Sequence of chain 3.B:
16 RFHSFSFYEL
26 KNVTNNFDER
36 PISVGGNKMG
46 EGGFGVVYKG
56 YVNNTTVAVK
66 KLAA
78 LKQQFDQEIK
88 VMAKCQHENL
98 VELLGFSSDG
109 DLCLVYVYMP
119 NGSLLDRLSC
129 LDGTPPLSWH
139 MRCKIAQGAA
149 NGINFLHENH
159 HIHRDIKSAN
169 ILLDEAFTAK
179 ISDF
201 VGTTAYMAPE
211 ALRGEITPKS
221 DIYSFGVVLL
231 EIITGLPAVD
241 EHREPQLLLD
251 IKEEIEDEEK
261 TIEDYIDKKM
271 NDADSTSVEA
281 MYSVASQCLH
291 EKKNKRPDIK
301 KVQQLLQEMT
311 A

Binding-site contacts:
Ligand atom CAI contacts residue GLU85 of chain 3.B at 3.4 Å.
Ligand atom CBC contacts residue MET117 of chain 3.B at 3.5 Å (hydrophobic).
Ligand atom NAV contacts residue MET117 of chain 3.B at 3.0 Å (h-bond).
Ligand atom CBM contacts residue MET117 of chain 3.B at 3.4 Å (hydrophobic).
Ligand atom CAP contacts residue ASP181 of chain 3.B at 3.7 Å.
Ligand atom CAL contacts residue MET117 of chain 3.B at 3.5 Å (hydrophobic).
Ligand atom NAY contacts residue ASP181 of chain 3.B at 3.1 Å (salt-bridge).
Ligand atom OAA contacts residue VAL98 of chain 3.B at 3.4 Å.
Ligand atom NAZ contacts residue MET117 of chain 3.B at 3.0 Å (h-bond).
Ligand atom CAP contacts residue HIS161 of chain 3.B at 3.4 Å.
Ligand atom OAA contacts residue ASP181 of chain 3.B at 2.6 Å (salt-bridge).
Ligand atom CBL contacts residue ALA63 of chain 3.B at 3.7 Å (hydrophobic).
Ligand atom CBK contacts residue LEU170 of chain 3.B at 3.6 Å (hydrophobic).
Ligand atom CBE contacts residue ASP181 of chain 3.B at 3.6 Å.
Ligand atom CBD contacts residue TYR114 of chain 3.B at 3.6 Å (hydrophobic).
Ligand atom CBM contacts residue TYR116 of chain 3.B at 3.3 Å (hydrophobic).
Ligand atom FAC contacts residue MET89 of chain 3.B at 3.5 Å.
Ligand atom CAF contacts residue LYS65 of chain 3.B at 3.5 Å.
Ligand atom CBB contacts residue ASP181 of chain 3.B at 3.1 Å.
Ligand atom CAT contacts residue ASP181 of chain 3.B at 3.3 Å.
Ligand atom CAL contacts residue LEU170 of chain 3.B at 3.5 Å (hydrophobic).
Ligand atom NAY contacts residue TYR114 of chain 3.B at 3.1 Å (h-bond).
Ligand atom NAW contacts residue PHE182 of chain 3.B at 3.4 Å.
Ligand atom NAY contacts residue GLU85 of chain 3.B at 3.3 Å (salt-bridge).
Ligand atom CAL contacts residue VAL115 of chain 3.B at 3.5 Å (hydrophobic).
Ligand atom CAN contacts residue ASP181 of chain 3.B at 3.6 Å.
Ligand atom CBD contacts residue ASP181 of chain 3.B at 3.4 Å.
Ligand atom FAD contacts residue HIS161 of chain 3.B at 3.6 Å.
Ligand atom NAX contacts residue ILE160 of chain 3.B at 2.9 Å (h-bond).
Ligand atom FAE contacts residue VAL98 of chain 3.B at 3.5 Å.
Ligand atom NAZ contacts residue TYR116 of chain 3.B at 3.3 Å.
Ligand atom CAQ contacts residue TYR116 of chain 3.B at 3.3 Å (hydrophobic).
Ligand atom FAE contacts residue ILE179 of chain 3.B at 3.3 Å.
Ligand atom CAK contacts residue TYR114 of chain 3.B at 3.7 Å (hydrophobic).
Ligand atom CAR contacts residue GLY120 of chain 3.B at 3.5 Å.
Ligand atom CAO contacts residue ILE160 of chain 3.B at 3.2 Å (hydrophobic).
Ligand atom CAI contacts residue ASP181 of chain 3.B at 3.6 Å.
Ligand atom CAG contacts residue TYR114 of chain 3.B at 3.4 Å (hydrophobic).
Ligand atom CAF contacts residue TYR114 of chain 3.B at 3.6 Å (hydrophobic).
Ligand atom OAA contacts residue SER180 of chain 3.B at 3.2 Å.

The protein below binds the small molecule below.
Small molecule (SMILES): O=C(Nc1ccc(CN2CCNCC2)c(C(F)(F)F)c1)c1cccc(-c2ccc3nc(NC(=O)C4CC4)sc3n2)c1